Sequence of chain 1.D:
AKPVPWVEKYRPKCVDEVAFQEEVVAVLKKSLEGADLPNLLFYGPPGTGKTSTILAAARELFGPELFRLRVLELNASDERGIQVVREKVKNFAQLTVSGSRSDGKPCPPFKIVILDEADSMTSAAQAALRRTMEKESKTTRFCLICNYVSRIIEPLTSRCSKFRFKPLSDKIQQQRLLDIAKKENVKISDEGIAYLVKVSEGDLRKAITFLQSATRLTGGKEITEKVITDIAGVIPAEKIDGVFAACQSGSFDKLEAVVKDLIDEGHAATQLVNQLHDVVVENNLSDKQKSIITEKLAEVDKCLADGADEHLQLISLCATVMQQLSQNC

Binding-site contacts:
Ligand atom O1B contacts residue MG1 of chain 1.O at 2.9 Å.
Ligand atom C5' contacts residue ARG214 of chain 1.C at 3.5 Å.
Ligand atom N7 contacts residue GLY65 of chain 1.C at 3.3 Å (h-bond).
Ligand atom O2B contacts residue THR64 of chain 1.C at 3.4 Å (h-bond).
Ligand atom PG contacts residue ARG214 of chain 1.C at 3.5 Å.
Ligand atom O3B contacts residue LYS66 of chain 1.C at 3.5 Å (salt-bridge).
Ligand atom O3A contacts residue GLY65 of chain 1.C at 3.3 Å (h-bond).
Ligand atom O3' contacts residue VAL23 of chain 1.C at 2.5 Å (h-bond).
Ligand atom N7 contacts residue GLY63 of chain 1.C at 3.5 Å (h-bond).
Ligand atom C3' contacts residue VAL23 of chain 1.C at 3.5 Å (hydrophobic).
Ligand atom O1A contacts residue GLU168 of chain 1.D at 3.0 Å (salt-bridge).
Ligand atom N1 contacts residue ILE35 of chain 1.C at 3.4 Å.
Ligand atom O1B contacts residue THR67 of chain 1.C at 2.8 Å (h-bond).
Ligand atom C8 contacts residue GLY63 of chain 1.C at 3.4 Å.
Ligand atom O3B contacts residue ARG214 of chain 1.C at 3.2 Å (salt-bridge).
Ligand atom O3B contacts residue GLY63 of chain 1.C at 2.9 Å (h-bond).
Ligand atom O3A contacts residue ARG214 of chain 1.C at 3.4 Å (salt-bridge).
Ligand atom O3' contacts residue ARG27 of chain 1.C at 3.4 Å.
Ligand atom O2' contacts residue LEU217 of chain 1.C at 3.4 Å.
Ligand atom O1A contacts residue ARG214 of chain 1.C at 2.8 Å (salt-bridge).
Ligand atom S1G contacts residue ARG214 of chain 1.C at 3.1 Å (salt-bridge).
Ligand atom S1G contacts residue ARG164 of chain 1.D at 3.2 Å (salt-bridge).
Ligand atom O2A contacts residue GLY65 of chain 1.C at 3.4 Å.
Ligand atom O2B contacts residue LYS66 of chain 1.C at 2.7 Å (salt-bridge).
Ligand atom O2A contacts residue SER68 of chain 1.C at 2.8 Å (h-bond).
Ligand atom O2B contacts residue GLY65 of chain 1.C at 2.9 Å (h-bond).
Ligand atom O2' contacts residue VAL23 of chain 1.C at 3.0 Å (h-bond).
Ligand atom O2G contacts residue ASN156 of chain 1.C at 2.7 Å (h-bond).
Ligand atom O2A contacts residue THR67 of chain 1.C at 3.4 Å (h-bond).
Ligand atom O3G contacts residue MG1 of chain 1.O at 2.1 Å.
Ligand atom O2' contacts residue TYR26 of chain 1.C at 2.4 Å (h-bond).
Ligand atom N7 contacts residue THR64 of chain 1.C at 3.3 Å.
Ligand atom N6 contacts residue LEU34 of chain 1.C at 3.4 Å.
Ligand atom O2G contacts residue LYS66 of chain 1.C at 2.8 Å (salt-bridge).
Ligand atom S1G contacts residue ARG193 of chain 1.D at 2.8 Å (salt-bridge).
Ligand atom O3G contacts residue THR67 of chain 1.C at 3.4 Å (h-bond).
Ligand atom C2' contacts residue TYR26 of chain 1.C at 3.4 Å (hydrophobic).
Ligand atom O2G contacts residue ARG164 of chain 1.D at 3.4 Å (salt-bridge).
Ligand atom N6 contacts residue THR64 of chain 1.C at 3.4 Å (h-bond).
Ligand atom N9 contacts residue MET213 of chain 1.C at 3.5 Å.

Sequence of chain 1.C:
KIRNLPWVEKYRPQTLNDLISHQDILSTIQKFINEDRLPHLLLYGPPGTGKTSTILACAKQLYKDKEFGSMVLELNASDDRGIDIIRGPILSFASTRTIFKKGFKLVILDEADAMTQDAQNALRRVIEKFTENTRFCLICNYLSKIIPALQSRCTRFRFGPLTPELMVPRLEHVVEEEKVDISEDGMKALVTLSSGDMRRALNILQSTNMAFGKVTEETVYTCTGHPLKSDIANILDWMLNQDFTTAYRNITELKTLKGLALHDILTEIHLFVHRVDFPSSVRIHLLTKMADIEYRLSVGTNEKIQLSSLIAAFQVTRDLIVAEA

The protein below binds the small molecule below.
Small molecule (SMILES): Nc1ncnc2c1ncn2[C@@H]1O[C@H](COP(=O)(O)OP(=O)(O)OP(O)(O)=S)[C@@H](O)[C@H]1O